Binding-site contacts:
Ligand atom FAD contacts residue TYR27 of chain 7.A at 4.4 Å.
Ligand atom FAB contacts residue TYR27 of chain 19.A at 3.4 Å.
Ligand atom FAF contacts residue DFE1 of chain 7.I at 1.3 Å.
Ligand atom CAI contacts residue DFE1 of chain 7.I at 1.4 Å.
Ligand atom CAA contacts residue LEU23 of chain 19.A at 4.3 Å (hydrophobic).
Ligand atom CAI contacts residue TYR27 of chain 19.A at 3.6 Å (hydrophobic).
Ligand atom OAH contacts residue DFE1 of chain 7.I at 0.8 Å.
Ligand atom OAH contacts residue SER26 of chain 19.A at 3.9 Å.
Ligand atom FAF contacts residue SER26 of chain 7.A at 4.2 Å.
Ligand atom FAE contacts residue ARG58 of chain 7.A at 4.3 Å.
Ligand atom CAI contacts residue SER26 of chain 19.A at 2.8 Å.
Ligand atom CAA contacts residue TYR27 of chain 19.A at 3.9 Å (hydrophobic).
Ligand atom CAG contacts residue DFE1 of chain 7.I at 1.0 Å.
Ligand atom CAA contacts residue ARG58 of chain 19.A at 3.9 Å.
Ligand atom FAD contacts residue LEU23 of chain 7.A at 3.5 Å.
Ligand atom FAC contacts residue SER26 of chain 19.A at 3.3 Å.
Ligand atom FAC contacts residue LEU23 of chain 19.A at 2.9 Å.
Ligand atom FAF contacts residue TYR27 of chain 7.A at 4.1 Å.
Ligand atom FAB contacts residue LEU30 of chain 19.A at 4.0 Å.
Ligand atom FAD contacts residue DFE1 of chain 7.I at 1.4 Å.
Ligand atom FAB contacts residue SER26 of chain 19.A at 3.2 Å.
Ligand atom CAA contacts residue SER26 of chain 19.A at 1.5 Å.
Ligand atom CAG contacts residue LEU23 of chain 19.A at 4.2 Å (hydrophobic).
Ligand atom CAJ contacts residue SER26 of chain 7.A at 4.2 Å.
Ligand atom FAB contacts residue DFE1 of chain 7.I at 1.6 Å.
Ligand atom FAC contacts residue TYR27 of chain 19.A at 2.9 Å.
Ligand atom FAE contacts residue LEU23 of chain 7.A at 4.3 Å.
Ligand atom CAA contacts residue ALA54 of chain 19.A at 4.1 Å (hydrophobic).
Ligand atom CAJ contacts residue DFE1 of chain 7.I at 0.8 Å.
Ligand atom FAE contacts residue SER26 of chain 7.A at 3.3 Å.
Ligand atom FAF contacts residue LEU23 of chain 19.A at 4.3 Å.
Ligand atom CAI contacts residue LEU23 of chain 19.A at 4.1 Å (hydrophobic).
Ligand atom FAC contacts residue DFE1 of chain 7.I at 1.7 Å.
Ligand atom FAE contacts residue DFE1 of chain 7.I at 1.1 Å.
Ligand atom FAD contacts residue LEU80 of chain 7.A at 3.6 Å.
Ligand atom CAA contacts residue DFE1 of chain 7.I at 1.9 Å.

Sequence of chain 7.A:
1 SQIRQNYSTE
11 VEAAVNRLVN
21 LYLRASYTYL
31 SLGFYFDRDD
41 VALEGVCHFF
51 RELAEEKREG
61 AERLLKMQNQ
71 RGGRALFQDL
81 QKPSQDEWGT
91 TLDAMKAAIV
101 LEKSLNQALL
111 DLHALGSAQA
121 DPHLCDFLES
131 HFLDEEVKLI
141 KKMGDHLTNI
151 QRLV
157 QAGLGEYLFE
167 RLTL

Sequence of chain 19.A:
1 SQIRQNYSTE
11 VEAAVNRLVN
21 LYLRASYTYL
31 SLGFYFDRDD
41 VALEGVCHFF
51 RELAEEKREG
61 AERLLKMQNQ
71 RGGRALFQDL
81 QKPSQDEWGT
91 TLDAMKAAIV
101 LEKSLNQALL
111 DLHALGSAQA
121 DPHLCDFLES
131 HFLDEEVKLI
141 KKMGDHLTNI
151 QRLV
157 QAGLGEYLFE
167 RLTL

A protein and the small-molecule ligand that binds it are described below.
Small molecule (SMILES): CC(F)(F)OCC(F)(F)F